A protein and the small-molecule ligand that binds it are described below.
Small molecule (SMILES): CC(=O)N[C@@H](Cc1ccc(OCC(=O)O)c(P(=O)(O)O)c1)C(=O)N[C@@H](C)c1ccc(OCC2CCCCC2)c(C(N)=O)c1

Sequence of chain 1.A:
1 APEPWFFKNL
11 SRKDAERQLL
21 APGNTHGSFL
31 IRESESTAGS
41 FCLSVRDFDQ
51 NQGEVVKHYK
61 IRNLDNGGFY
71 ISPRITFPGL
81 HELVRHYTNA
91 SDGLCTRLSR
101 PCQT

Binding-site contacts:
Ligand atom P1 contacts residue SER36 of chain 1.A at 3.8 Å.
Ligand atom C3 contacts residue HIS58 of chain 1.A at 3.5 Å.
Ligand atom C7 contacts residue HIS58 of chain 1.A at 3.7 Å.
Ligand atom C24 contacts residue GLY93 of chain 1.A at 3.4 Å.
Ligand atom C15 contacts residue HIS58 of chain 1.A at 3.6 Å.
Ligand atom C7 contacts residue LYS60 of chain 1.A at 3.6 Å.
Ligand atom C23 contacts residue GLY93 of chain 1.A at 3.8 Å.
Ligand atom C25 contacts residue ILE71 of chain 1.A at 3.6 Å (hydrophobic).
Ligand atom C4 contacts residue HIS58 of chain 1.A at 3.4 Å.
Ligand atom O8 contacts residue ARG32 of chain 1.A at 3.1 Å (salt-bridge).
Ligand atom C12 contacts residue ARG12 of chain 1.A at 3.1 Å.
Ligand atom N3 contacts residue ILE71 of chain 1.A at 3.5 Å (h-bond).
Ligand atom C8 contacts residue LYS60 of chain 1.A at 3.4 Å.
Ligand atom C28 contacts residue SER36 of chain 1.A at 3.7 Å.
Ligand atom O8 contacts residue ARG12 of chain 1.A at 2.9 Å (salt-bridge).
Ligand atom O10 contacts residue LYS60 of chain 1.A at 3.2 Å (salt-bridge).
Ligand atom C0 contacts residue HIS58 of chain 1.A at 3.2 Å.
Ligand atom C29 contacts residue ARG32 of chain 1.A at 3.5 Å.
Ligand atom C26 contacts residue TYR59 of chain 1.A at 3.8 Å (hydrophobic).
Ligand atom C19 contacts residue TYR59 of chain 1.A at 3.8 Å (hydrophobic).
Ligand atom N1 contacts residue HIS58 of chain 1.A at 2.8 Å (h-bond).
Ligand atom C29 contacts residue CYS42 of chain 1.A at 3.7 Å (hydrophobic).
Ligand atom C13 contacts residue ARG12 of chain 1.A at 3.4 Å.
Ligand atom O7 contacts residue ARG32 of chain 1.A at 2.8 Å (salt-bridge).
Ligand atom C6 contacts residue LYS60 of chain 1.A at 3.6 Å.
Ligand atom O7 contacts residue SER34 of chain 1.A at 3.7 Å.
Ligand atom C28 contacts residue CYS42 of chain 1.A at 3.5 Å (hydrophobic).
Ligand atom C10 contacts residue LYS60 of chain 1.A at 3.5 Å.
Ligand atom O7 contacts residue GLU35 of chain 1.A at 2.9 Å (salt-bridge).
Ligand atom C24 contacts residue LEU94 of chain 1.A at 3.8 Å (hydrophobic).
Ligand atom O4 contacts residue ARG12 of chain 1.A at 2.7 Å (salt-bridge).
Ligand atom C15 contacts residue TYR59 of chain 1.A at 3.5 Å (hydrophobic).
Ligand atom O3 contacts residue SER36 of chain 1.A at 3.2 Å (h-bond).
Ligand atom C9 contacts residue LYS60 of chain 1.A at 3.8 Å.
Ligand atom O6 contacts residue LYS60 of chain 1.A at 3.2 Å (salt-bridge).
Ligand atom C28 contacts residue SER34 of chain 1.A at 3.3 Å.
Ligand atom C16 contacts residue TYR59 of chain 1.A at 3.5 Å (hydrophobic).
Ligand atom O10 contacts residue SER36 of chain 1.A at 2.7 Å (h-bond).
Ligand atom C1 contacts residue HIS58 of chain 1.A at 3.7 Å.
Ligand atom C26 contacts residue ILE71 of chain 1.A at 3.8 Å (hydrophobic).